Sequence of chain 1.C:
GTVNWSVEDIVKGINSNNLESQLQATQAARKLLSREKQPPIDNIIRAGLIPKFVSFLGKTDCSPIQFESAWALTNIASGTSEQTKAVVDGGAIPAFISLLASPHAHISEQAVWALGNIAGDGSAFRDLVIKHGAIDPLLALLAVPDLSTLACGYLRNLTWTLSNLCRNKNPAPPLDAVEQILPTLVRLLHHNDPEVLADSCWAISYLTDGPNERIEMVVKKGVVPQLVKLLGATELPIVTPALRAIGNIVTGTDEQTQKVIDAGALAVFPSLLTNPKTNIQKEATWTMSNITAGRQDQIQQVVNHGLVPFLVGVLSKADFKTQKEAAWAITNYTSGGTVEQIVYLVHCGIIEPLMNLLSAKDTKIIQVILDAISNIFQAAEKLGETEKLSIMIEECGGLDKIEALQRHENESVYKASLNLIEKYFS

Binding-site contacts:
Ligand atom CD2 contacts residue GLY122 of chain 1.C at 3.1 Å.
Ligand atom CB contacts residue TRP204 of chain 1.C at 3.4 Å (hydrophobic).
Ligand atom C contacts residue ASN119 of chain 1.C at 3.5 Å.
Ligand atom ND2 contacts residue TRP115 of chain 1.C at 3.0 Å.
Ligand atom CG contacts residue GLY122 of chain 1.C at 2.7 Å.
Ligand atom NZ contacts residue THR82 of chain 1.C at 3.3 Å (h-bond).
Ligand atom CD contacts residue GLY81 of chain 1.C at 3.1 Å.
Ligand atom ND2 contacts residue GLN112 of chain 1.C at 2.9 Å (h-bond).
Ligand atom CA contacts residue TRP204 of chain 1.C at 3.2 Å (hydrophobic).
Ligand atom NH2 contacts residue PRO41 of chain 1.C at 3.4 Å.
Ligand atom O contacts residue ASN77 of chain 1.C at 3.0 Å (h-bond).
Ligand atom N contacts residue ASN119 of chain 1.C at 2.8 Å (h-bond).
Ligand atom N contacts residue ASN77 of chain 1.C at 2.9 Å (h-bond).
Ligand atom ND2 contacts residue ASP201 of chain 1.C at 2.6 Å (salt-bridge).
Ligand atom O contacts residue ASN119 of chain 1.C at 2.9 Å (h-bond).
Ligand atom CG contacts residue TRP162 of chain 1.C at 3.4 Å (hydrophobic).
Ligand atom O contacts residue SER36 of chain 1.C at 3.2 Å (h-bond).
Ligand atom O contacts residue SER80 of chain 1.C at 3.3 Å.
Ligand atom NH2 contacts residue TRP115 of chain 1.C at 3.5 Å.
Ligand atom NZ contacts residue ASP123 of chain 1.C at 3.0 Å (salt-bridge).
Ligand atom NE contacts residue LEU35 of chain 1.C at 3.3 Å (h-bond).
Ligand atom NH2 contacts residue ASN159 of chain 1.C at 2.5 Å (h-bond).
Ligand atom NZ contacts residue GLY81 of chain 1.C at 2.8 Å (h-bond).
Ligand atom CB contacts residue ASN119 of chain 1.C at 3.1 Å.
Ligand atom O contacts residue TRP115 of chain 1.C at 3.0 Å (h-bond).
Ligand atom NE contacts residue PRO41 of chain 1.C at 3.5 Å.
Ligand atom CD contacts residue ALA79 of chain 1.C at 3.3 Å (hydrophobic).
Ligand atom O contacts residue TRP162 of chain 1.C at 3.1 Å.
Ligand atom NH2 contacts residue ARG37 of chain 1.C at 3.0 Å (salt-bridge).
Ligand atom CB contacts residue TRP73 of chain 1.C at 3.5 Å (hydrophobic).
Ligand atom NZ contacts residue THR86 of chain 1.C at 2.9 Å (h-bond).
Ligand atom CB contacts residue SER80 of chain 1.C at 3.5 Å.
Ligand atom NH2 contacts residue GLU38 of chain 1.C at 3.3 Å (salt-bridge).
Ligand atom O contacts residue TRP73 of chain 1.C at 3.2 Å (h-bond).
Ligand atom O contacts residue ASN166 of chain 1.C at 3.2 Å (h-bond).
Ligand atom OD1 contacts residue TRP73 of chain 1.C at 3.3 Å.
Ligand atom ND2 contacts residue TRP204 of chain 1.C at 3.1 Å.
Ligand atom CA contacts residue ASN119 of chain 1.C at 3.1 Å.
Ligand atom CD1 contacts residue GLY122 of chain 1.C at 3.1 Å.
Ligand atom O contacts residue ARG169 of chain 1.C at 3.0 Å (salt-bridge).

A small-molecule ligand and the protein it binds are described below.
Small molecule (SMILES): CSCC[C@H](NC(=O)[C@H](CC(N)=O)NC(=O)[C@H](C)N)C(=O)N[C@@H](CC(C)C)C(=O)N[C@@H](CCCCN)C(=O)N[C@@H](CCCN=C(N)N)C(=O)N[C@@H](CCCN=C(N)N)C(=O)N[C@@H](CC(N)=O)C(=O)N[C@H](C=O)C(C)C